Sequence of chain 1.B:
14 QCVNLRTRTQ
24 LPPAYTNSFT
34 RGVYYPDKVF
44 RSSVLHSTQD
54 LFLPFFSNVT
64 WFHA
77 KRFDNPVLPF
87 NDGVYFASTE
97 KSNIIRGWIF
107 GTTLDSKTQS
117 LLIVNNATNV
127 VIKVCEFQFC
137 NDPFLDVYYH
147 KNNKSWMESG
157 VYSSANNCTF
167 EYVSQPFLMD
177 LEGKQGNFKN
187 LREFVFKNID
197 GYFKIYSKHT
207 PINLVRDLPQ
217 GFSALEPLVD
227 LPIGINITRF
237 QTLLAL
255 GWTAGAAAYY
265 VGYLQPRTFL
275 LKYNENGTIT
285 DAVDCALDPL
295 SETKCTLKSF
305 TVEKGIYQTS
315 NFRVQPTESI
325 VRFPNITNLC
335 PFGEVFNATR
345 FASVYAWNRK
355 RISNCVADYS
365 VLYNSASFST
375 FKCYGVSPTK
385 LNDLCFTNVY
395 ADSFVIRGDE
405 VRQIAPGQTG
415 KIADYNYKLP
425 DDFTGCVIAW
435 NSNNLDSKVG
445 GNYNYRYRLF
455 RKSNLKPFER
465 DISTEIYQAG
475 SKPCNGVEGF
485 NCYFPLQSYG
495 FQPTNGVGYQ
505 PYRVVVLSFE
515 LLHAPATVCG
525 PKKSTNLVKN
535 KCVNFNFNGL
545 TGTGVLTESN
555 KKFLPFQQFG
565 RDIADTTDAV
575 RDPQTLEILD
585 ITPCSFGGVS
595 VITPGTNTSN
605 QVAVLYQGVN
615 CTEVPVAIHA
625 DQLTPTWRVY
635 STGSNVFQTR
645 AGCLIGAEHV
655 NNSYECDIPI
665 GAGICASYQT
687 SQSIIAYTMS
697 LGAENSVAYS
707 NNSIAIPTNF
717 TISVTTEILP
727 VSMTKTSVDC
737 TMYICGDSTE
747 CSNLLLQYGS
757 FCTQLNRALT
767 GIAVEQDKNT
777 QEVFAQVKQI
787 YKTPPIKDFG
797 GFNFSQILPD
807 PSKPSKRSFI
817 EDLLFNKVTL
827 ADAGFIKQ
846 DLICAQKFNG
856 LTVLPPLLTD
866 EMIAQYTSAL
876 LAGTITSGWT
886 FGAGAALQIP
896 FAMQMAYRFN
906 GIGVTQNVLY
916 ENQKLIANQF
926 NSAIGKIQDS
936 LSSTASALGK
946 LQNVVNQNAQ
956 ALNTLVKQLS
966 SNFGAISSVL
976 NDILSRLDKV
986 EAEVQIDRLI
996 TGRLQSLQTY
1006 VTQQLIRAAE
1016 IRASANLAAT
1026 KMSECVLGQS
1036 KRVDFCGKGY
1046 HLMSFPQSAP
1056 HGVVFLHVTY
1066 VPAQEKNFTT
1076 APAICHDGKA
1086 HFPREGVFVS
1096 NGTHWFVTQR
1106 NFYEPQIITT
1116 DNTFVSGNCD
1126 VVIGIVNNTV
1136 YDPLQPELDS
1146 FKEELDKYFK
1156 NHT

This protein binds this small molecule.
Small molecule (SMILES): CC(=O)N[C@@H]1[C@@H](O)[C@H](O)[C@@H](CO)O[C@H]1O

Binding-site contacts:
Ligand atom C2 contacts residue ASN601 of chain 1.B at 2.5 Å.
Ligand atom N2 contacts residue ASN601 of chain 1.B at 3.0 Å (h-bond).
Ligand atom C5 contacts residue ASN601 of chain 1.B at 3.7 Å.
Ligand atom C1 contacts residue ASN601 of chain 1.B at 1.4 Å.
Ligand atom C3 contacts residue ASN601 of chain 1.B at 3.8 Å.
Ligand atom C7 contacts residue ASN601 of chain 1.B at 3.2 Å.
Ligand atom O5 contacts residue ASN601 of chain 1.B at 2.3 Å (h-bond).
Ligand atom C4 contacts residue ASN601 of chain 1.B at 4.2 Å.
Ligand atom O7 contacts residue ASN601 of chain 1.B at 2.9 Å (h-bond).
Ligand atom C8 contacts residue ASN601 of chain 1.B at 4.5 Å.